Sequence of chain 1.A:
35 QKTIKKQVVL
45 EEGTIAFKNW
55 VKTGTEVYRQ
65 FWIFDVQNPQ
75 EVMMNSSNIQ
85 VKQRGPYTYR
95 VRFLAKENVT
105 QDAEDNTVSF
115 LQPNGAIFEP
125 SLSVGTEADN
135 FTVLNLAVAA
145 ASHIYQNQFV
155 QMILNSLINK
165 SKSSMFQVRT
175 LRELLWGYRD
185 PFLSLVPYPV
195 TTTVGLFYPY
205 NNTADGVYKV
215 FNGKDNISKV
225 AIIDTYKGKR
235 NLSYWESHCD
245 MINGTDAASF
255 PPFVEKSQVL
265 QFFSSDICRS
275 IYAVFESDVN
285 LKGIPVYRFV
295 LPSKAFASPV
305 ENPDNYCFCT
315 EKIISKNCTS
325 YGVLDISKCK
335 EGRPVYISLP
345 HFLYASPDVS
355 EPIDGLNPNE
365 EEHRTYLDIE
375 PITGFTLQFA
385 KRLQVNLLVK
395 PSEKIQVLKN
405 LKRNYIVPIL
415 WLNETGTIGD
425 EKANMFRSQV

This small molecule binds to this protein.
Small molecule (SMILES): CC(=O)N[C@@H]1[C@@H](O)[C@H](O)[C@@H](CO)O[C@H]1O

Binding-site contacts:
Ligand atom C3 contacts residue ASN220 of chain 1.A at 3.8 Å.
Ligand atom C6 contacts residue LYS223 of chain 1.A at 4.3 Å.
Ligand atom O6 contacts residue SER222 of chain 1.A at 3.7 Å.
Ligand atom O5 contacts residue SER222 of chain 1.A at 4.0 Å.
Ligand atom C5 contacts residue SER222 of chain 1.A at 4.2 Å.
Ligand atom C1 contacts residue SER222 of chain 1.A at 4.0 Å.
Ligand atom O5 contacts residue ASN220 of chain 1.A at 2.3 Å (h-bond).
Ligand atom N2 contacts residue ASN220 of chain 1.A at 3.0 Å (h-bond).
Ligand atom C1 contacts residue ASN220 of chain 1.A at 1.4 Å.
Ligand atom C5 contacts residue ASN220 of chain 1.A at 3.6 Å.
Ligand atom O5 contacts residue LYS223 of chain 1.A at 3.8 Å.
Ligand atom O6 contacts residue LYS223 of chain 1.A at 3.4 Å.
Ligand atom C4 contacts residue ASN220 of chain 1.A at 4.2 Å.
Ligand atom O7 contacts residue ASN220 of chain 1.A at 3.7 Å.
Ligand atom C2 contacts residue ASN220 of chain 1.A at 2.5 Å.
Ligand atom C7 contacts residue ASN220 of chain 1.A at 3.5 Å.